Binding-site contacts:
Ligand atom C1 contacts residue MET165 of chain 2.A at 3.8 Å (hydrophobic).
Ligand atom C10 contacts residue GLU166 of chain 2.A at 3.5 Å.
Ligand atom C contacts residue MET49 of chain 2.A at 3.5 Å (hydrophobic).
Ligand atom C1 contacts residue MET49 of chain 2.A at 4.0 Å (hydrophobic).
Ligand atom C3 contacts residue HIS164 of chain 2.A at 3.6 Å.
Ligand atom C1 contacts residue HIS164 of chain 2.A at 3.7 Å.
Ligand atom C9 contacts residue GLU166 of chain 2.A at 3.7 Å.
Ligand atom C11 contacts residue GLU166 of chain 2.A at 4.0 Å.
Ligand atom C8 contacts residue HIS163 of chain 2.A at 3.3 Å.
Ligand atom C8 contacts residue GLU166 of chain 2.A at 3.5 Å.
Ligand atom C7 contacts residue CYS145 of chain 2.A at 3.9 Å (hydrophobic).
Ligand atom C3 contacts residue HIS41 of chain 2.A at 3.6 Å.
Ligand atom C8 contacts residue MET165 of chain 2.A at 3.8 Å (hydrophobic).
Ligand atom N1 contacts residue PHE140 of chain 2.A at 3.8 Å.
Ligand atom C10 contacts residue ASN142 of chain 2.A at 3.6 Å.
Ligand atom C contacts residue GLN189 of chain 2.A at 3.9 Å.
Ligand atom C9 contacts residue HIS163 of chain 2.A at 3.9 Å.
Ligand atom C6 contacts residue MET165 of chain 2.A at 4.0 Å (hydrophobic).
Ligand atom N1 contacts residue GLU166 of chain 2.A at 3.7 Å.
Ligand atom C2 contacts residue HIS164 of chain 2.A at 3.6 Å.
Ligand atom O contacts residue GLU166 of chain 2.A at 2.9 Å (salt-bridge).
Ligand atom C9 contacts residue LEU141 of chain 2.A at 3.6 Å (hydrophobic).
Ligand atom C6 contacts residue HIS164 of chain 2.A at 3.9 Å.
Ligand atom C2 contacts residue ASP187 of chain 2.A at 3.6 Å.
Ligand atom N contacts residue CYS145 of chain 2.A at 3.8 Å.
Ligand atom C6 contacts residue GLU166 of chain 2.A at 3.9 Å.
Ligand atom C contacts residue ARG188 of chain 2.A at 3.8 Å.
Ligand atom C7 contacts residue GLU166 of chain 2.A at 4.0 Å.
Ligand atom N1 contacts residue SER144 of chain 2.A at 3.9 Å.
Ligand atom C9 contacts residue PHE140 of chain 2.A at 3.3 Å (hydrophobic).
Ligand atom C10 contacts residue LEU141 of chain 2.A at 3.5 Å (hydrophobic).
Ligand atom N1 contacts residue HIS163 of chain 2.A at 2.7 Å (h-bond).
Ligand atom O contacts residue HIS164 of chain 2.A at 4.0 Å.
Ligand atom C2 contacts residue MET49 of chain 2.A at 3.8 Å (hydrophobic).
Ligand atom C4 contacts residue MET49 of chain 2.A at 3.5 Å (hydrophobic).
Ligand atom C10 contacts residue PHE140 of chain 2.A at 3.9 Å (hydrophobic).
Ligand atom C2 contacts residue HIS41 of chain 2.A at 3.5 Å.
Ligand atom C8 contacts residue CYS145 of chain 2.A at 3.5 Å (hydrophobic).
Ligand atom O contacts residue MET165 of chain 2.A at 3.3 Å.
Ligand atom C4 contacts residue HIS41 of chain 2.A at 3.0 Å.

Sequence of chain 2.A:
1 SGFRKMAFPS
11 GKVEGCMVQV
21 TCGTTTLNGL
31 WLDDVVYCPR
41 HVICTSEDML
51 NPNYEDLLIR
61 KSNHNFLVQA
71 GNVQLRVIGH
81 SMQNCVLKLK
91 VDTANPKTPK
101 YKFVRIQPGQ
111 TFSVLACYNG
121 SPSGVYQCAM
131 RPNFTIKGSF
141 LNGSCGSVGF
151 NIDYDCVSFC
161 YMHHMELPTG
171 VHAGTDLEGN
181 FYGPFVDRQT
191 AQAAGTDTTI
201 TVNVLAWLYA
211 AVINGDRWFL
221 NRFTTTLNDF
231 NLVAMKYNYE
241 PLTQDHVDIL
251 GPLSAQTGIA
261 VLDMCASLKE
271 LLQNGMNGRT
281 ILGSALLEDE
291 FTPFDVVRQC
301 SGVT

This small molecule binds to this protein.
Small molecule (SMILES): Cc1ccncc1NC(=O)C[C@H](C)C(C)C